Sequence of chain 1.A:
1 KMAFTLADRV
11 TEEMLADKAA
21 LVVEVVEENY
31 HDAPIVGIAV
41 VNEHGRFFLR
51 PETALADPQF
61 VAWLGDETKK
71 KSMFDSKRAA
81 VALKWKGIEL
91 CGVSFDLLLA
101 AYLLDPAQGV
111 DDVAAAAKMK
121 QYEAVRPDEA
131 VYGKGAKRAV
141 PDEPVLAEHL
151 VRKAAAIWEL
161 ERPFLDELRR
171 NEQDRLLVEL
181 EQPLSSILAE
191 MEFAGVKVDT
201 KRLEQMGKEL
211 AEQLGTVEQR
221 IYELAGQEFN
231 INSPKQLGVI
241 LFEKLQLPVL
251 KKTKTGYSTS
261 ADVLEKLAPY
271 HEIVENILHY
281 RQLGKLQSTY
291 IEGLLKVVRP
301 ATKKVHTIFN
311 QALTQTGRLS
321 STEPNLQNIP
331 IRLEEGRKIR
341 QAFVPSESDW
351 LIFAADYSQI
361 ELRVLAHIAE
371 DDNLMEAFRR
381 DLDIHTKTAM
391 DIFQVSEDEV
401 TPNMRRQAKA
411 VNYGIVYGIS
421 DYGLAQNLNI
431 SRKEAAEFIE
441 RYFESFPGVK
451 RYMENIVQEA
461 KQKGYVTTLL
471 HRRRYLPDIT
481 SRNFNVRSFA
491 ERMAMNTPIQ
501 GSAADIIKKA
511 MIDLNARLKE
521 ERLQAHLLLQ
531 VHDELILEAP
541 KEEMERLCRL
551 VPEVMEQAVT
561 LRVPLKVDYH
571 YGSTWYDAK

Binding-site contacts:
Ligand atom N contacts residue ASP533 of chain 1.A at 2.3 Å (salt-bridge).
Ligand atom C2 contacts residue XG41 of chain 1.G at 3.5 Å.
Ligand atom OP1 contacts residue SER260 of chain 1.A at 3.4 Å (h-bond).
Ligand atom C2' contacts residue ASN328 of chain 1.A at 3.5 Å.
Ligand atom N4 contacts residue SO41 of chain 1.M at 3.3 Å (h-bond).
Ligand atom OP1 contacts residue ARG281 of chain 1.A at 2.9 Å (salt-bridge).
Ligand atom OP2 contacts residue SER260 of chain 1.A at 3.4 Å.
Ligand atom OP2 contacts residue SER258 of chain 1.A at 3.1 Å (h-bond).
Ligand atom OP1 contacts residue THR259 of chain 1.A at 2.6 Å (h-bond).
Ligand atom O3' contacts residue ARG281 of chain 1.A at 3.3 Å (salt-bridge).
Ligand atom OP1 contacts residue LYS254 of chain 1.A at 3.3 Å.
Ligand atom C1' contacts residue HIS532 of chain 1.A at 3.5 Å.
Ligand atom C2' contacts residue XG41 of chain 1.G at 3.0 Å.
Ligand atom O2 contacts residue LYS285 of chain 1.A at 3.0 Å (salt-bridge).
Ligand atom N contacts residue GLU534 of chain 1.A at 3.1 Å (salt-bridge).
Ligand atom C1' contacts residue TYR290 of chain 1.A at 3.2 Å (hydrophobic).
Ligand atom C3' contacts residue ASP533 of chain 1.A at 3.5 Å.
Ligand atom O4' contacts residue LYS285 of chain 1.A at 3.1 Å (salt-bridge).
Ligand atom C1' contacts residue LYS285 of chain 1.A at 3.5 Å.
Ligand atom O2P contacts residue ILE331 of chain 1.A at 3.4 Å.
Ligand atom C2' contacts residue TYR290 of chain 1.A at 3.4 Å (hydrophobic).
Ligand atom N contacts residue XG41 of chain 1.G at 3.1 Å (h-bond).
Ligand atom O3' contacts residue PRO330 of chain 1.A at 3.5 Å.
Ligand atom OP2 contacts residue ARG332 of chain 1.A at 3.2 Å.
Ligand atom N3 contacts residue ASN328 of chain 1.A at 3.4 Å (h-bond).
Ligand atom O4' contacts residue HIS532 of chain 1.A at 3.5 Å.
Ligand atom OP1 contacts residue SER258 of chain 1.A at 3.5 Å.
Ligand atom O4' contacts residue ASN328 of chain 1.A at 3.2 Å.
Ligand atom C5' contacts residue ILE329 of chain 1.A at 3.1 Å (hydrophobic).
Ligand atom OP1 contacts residue PRO330 of chain 1.A at 3.3 Å.
Ligand atom O2 contacts residue ARG318 of chain 1.A at 2.9 Å (salt-bridge).
Ligand atom C5' contacts residue GLU534 of chain 1.A at 3.3 Å.
Ligand atom O2 contacts residue XG41 of chain 1.G at 3.2 Å (h-bond).
Ligand atom O4' contacts residue TYR290 of chain 1.A at 3.5 Å (h-bond).
Ligand atom OP2 contacts residue ALA261 of chain 1.A at 2.7 Å (h-bond).
Ligand atom C4' contacts residue ILE329 of chain 1.A at 3.5 Å (hydrophobic).
Ligand atom OP1 contacts residue ILE331 of chain 1.A at 2.7 Å (h-bond).
Ligand atom OP1 contacts residue ARG332 of chain 1.A at 2.8 Å (salt-bridge).
Ligand atom OP1 contacts residue GLN282 of chain 1.A at 3.4 Å.
Ligand atom N3 contacts residue XG41 of chain 1.G at 3.4 Å.

This protein binds this small molecule.
Small molecule (SMILES): Cc1cn([C@H]2C[C@H](O[P](=O)(O)OC[C@H]3O[C@@H](n4ccc(N)nc4=O)C[C@@H]3O[P](=O)(O)OC[C@H]3O[C@@H](n4cnc5c(N)ncnc54)C[C@@H]3O[P](=O)(O)OC[C@H]3O[C@@H](n4cnc5c(=O)nc(N)[nH]c54)C[C@@H]3O[P](=O)(O)OC[C@H]3O[C@@H](n4ccc(N)nc4=O)C[C@@H]3N)[C@@H](CO[P](=O)(O)O[C@H]3C[C@H](n4cnc5c(N)ncnc54)O[C@@H]3CO[P](=O)(O)O[C@H]3C[C@H](n4cnc5c(=O)nc(N)[nH]c54)O[C@@H]3CO[P](=O)(O)O[C@H]3C[C@H](n4ccc(N)nc4=O)O[C@@H]3CO[P](=O)(O)O[C@H]3C[C@H](n4cnc5c(=O)nc(N)[nH]c54)O[C@@H]3CO)O2)c(=O)[nH]c1=O